Binding-site contacts:
Ligand atom O6 contacts residue TYR26 of chain 1.B at 4.0 Å.
Ligand atom O5 contacts residue TYR26 of chain 1.B at 4.2 Å.
Ligand atom C3 contacts residue SER10 of chain 1.B at 3.8 Å.
Ligand atom O5 contacts residue SER10 of chain 1.B at 2.1 Å (h-bond).
Ligand atom O6 contacts residue PRO7 of chain 1.B at 3.0 Å (h-bond).
Ligand atom C1 contacts residue SER10 of chain 1.B at 1.4 Å.
Ligand atom C6 contacts residue TYR26 of chain 1.B at 2.7 Å (hydrophobic).
Ligand atom C5 contacts residue PRO7 of chain 1.B at 4.3 Å (hydrophobic).
Ligand atom O2 contacts residue SER10 of chain 1.B at 3.1 Å (h-bond).
Ligand atom C4 contacts residue TYR26 of chain 1.B at 4.2 Å (hydrophobic).
Ligand atom C4 contacts residue SER10 of chain 1.B at 4.1 Å.
Ligand atom C2 contacts residue SER10 of chain 1.B at 2.5 Å.
Ligand atom C5 contacts residue SER10 of chain 1.B at 3.5 Å.
Ligand atom O5 contacts residue PRO7 of chain 1.B at 3.8 Å.
Ligand atom C5 contacts residue TYR26 of chain 1.B at 3.2 Å (hydrophobic).
Ligand atom O4 contacts residue TYR26 of chain 1.B at 3.9 Å.
Ligand atom C6 contacts residue PRO7 of chain 1.B at 3.5 Å (hydrophobic).

Sequence of chain 1.B:
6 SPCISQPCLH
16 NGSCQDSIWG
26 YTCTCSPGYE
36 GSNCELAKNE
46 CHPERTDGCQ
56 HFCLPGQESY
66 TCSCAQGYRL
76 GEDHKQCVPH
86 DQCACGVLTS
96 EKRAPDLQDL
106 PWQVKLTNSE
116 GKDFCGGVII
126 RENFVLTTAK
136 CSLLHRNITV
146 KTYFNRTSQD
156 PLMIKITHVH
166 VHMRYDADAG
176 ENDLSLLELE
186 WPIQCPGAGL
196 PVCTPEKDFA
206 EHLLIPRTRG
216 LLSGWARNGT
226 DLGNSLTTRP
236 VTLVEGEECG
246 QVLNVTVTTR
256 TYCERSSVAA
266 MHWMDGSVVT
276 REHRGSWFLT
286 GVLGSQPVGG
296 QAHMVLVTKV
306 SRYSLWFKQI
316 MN

A small-molecule ligand and the protein it binds are described below.
Small molecule (SMILES): OC[C@H]1O[C@@H](O)[C@H](O)[C@@H](O)[C@@H]1O